A protein and the small-molecule ligand that binds it are described below.
Small molecule (SMILES): CC(C)CCC[C@@H](C)[C@H]1CC[C@H]2[C@@H]3CC=C4C[C@@H](O)CC[C@]4(C)[C@H]3CC[C@]12C

Binding-site contacts:
Ligand atom C26 contacts residue ILE36 of chain 1.A at 4.0 Å (hydrophobic).
Ligand atom C18 contacts residue ILE41 of chain 1.A at 3.8 Å (hydrophobic).
Ligand atom C4 contacts residue PLM1 of chain 1.C at 3.9 Å.
Ligand atom C7 contacts residue PLM1 of chain 1.C at 4.0 Å.
Ligand atom C5 contacts residue OLB1 of chain 1.G at 4.2 Å.
Ligand atom C3 contacts residue TYR415 of chain 1.A at 3.4 Å (hydrophobic).
Ligand atom C2 contacts residue OLB1 of chain 1.G at 4.2 Å.
Ligand atom C3 contacts residue TYR410 of chain 1.A at 3.5 Å (hydrophobic).
Ligand atom C18 contacts residue GLY45 of chain 1.A at 3.6 Å.
Ligand atom C22 contacts residue OLB1 of chain 1.G at 4.0 Å.
Ligand atom C13 contacts residue OLB1 of chain 1.G at 4.3 Å.
Ligand atom C4 contacts residue TYR410 of chain 1.A at 3.4 Å (hydrophobic).
Ligand atom C12 contacts residue OLB1 of chain 1.G at 3.8 Å.
Ligand atom C1 contacts residue OLB1 of chain 1.H at 4.1 Å.
Ligand atom C19 contacts residue GLY45 of chain 1.A at 3.5 Å.
Ligand atom C2 contacts residue LEU52 of chain 1.A at 3.8 Å (hydrophobic).
Ligand atom C9 contacts residue OLB1 of chain 1.G at 4.0 Å.
Ligand atom C6 contacts residue PLM1 of chain 1.C at 3.8 Å.
Ligand atom C18 contacts residue ILE44 of chain 1.A at 4.1 Å (hydrophobic).
Ligand atom C16 contacts residue PLM1 of chain 1.C at 3.8 Å.
Ligand atom C2 contacts residue TYR415 of chain 1.A at 4.0 Å (hydrophobic).
Ligand atom C14 contacts residue OLB1 of chain 1.G at 4.1 Å.
Ligand atom C2 contacts residue OLB1 of chain 1.H at 4.3 Å.
Ligand atom C3 contacts residue PLM1 of chain 1.C at 4.3 Å.
Ligand atom C26 contacts residue PLM1 of chain 1.C at 4.1 Å.
Ligand atom C10 contacts residue OLB1 of chain 1.G at 4.2 Å.
Ligand atom C15 contacts residue PLM1 of chain 1.C at 4.3 Å.
Ligand atom O1 contacts residue TYR410 of chain 1.A at 2.6 Å (h-bond).
Ligand atom C23 contacts residue ILE41 of chain 1.A at 3.8 Å (hydrophobic).
Ligand atom C19 contacts residue LEU49 of chain 1.A at 4.3 Å (hydrophobic).
Ligand atom C1 contacts residue OLB1 of chain 1.G at 3.8 Å.
Ligand atom C17 contacts residue OLB1 of chain 1.G at 4.0 Å.
Ligand atom C3 contacts residue OLB1 of chain 1.G at 4.1 Å.
Ligand atom C11 contacts residue OLB1 of chain 1.H at 3.9 Å.
Ligand atom C21 contacts residue ILE44 of chain 1.A at 3.9 Å (hydrophobic).
Ligand atom C19 contacts residue THR48 of chain 1.A at 3.4 Å.
Ligand atom C25 contacts residue ILE36 of chain 1.A at 4.3 Å (hydrophobic).
Ligand atom O1 contacts residue TYR415 of chain 1.A at 2.6 Å (h-bond).
Ligand atom C11 contacts residue THR48 of chain 1.A at 4.1 Å.
Ligand atom O1 contacts residue CYS413 of chain 1.A at 4.1 Å.

Sequence of chain 1.A:
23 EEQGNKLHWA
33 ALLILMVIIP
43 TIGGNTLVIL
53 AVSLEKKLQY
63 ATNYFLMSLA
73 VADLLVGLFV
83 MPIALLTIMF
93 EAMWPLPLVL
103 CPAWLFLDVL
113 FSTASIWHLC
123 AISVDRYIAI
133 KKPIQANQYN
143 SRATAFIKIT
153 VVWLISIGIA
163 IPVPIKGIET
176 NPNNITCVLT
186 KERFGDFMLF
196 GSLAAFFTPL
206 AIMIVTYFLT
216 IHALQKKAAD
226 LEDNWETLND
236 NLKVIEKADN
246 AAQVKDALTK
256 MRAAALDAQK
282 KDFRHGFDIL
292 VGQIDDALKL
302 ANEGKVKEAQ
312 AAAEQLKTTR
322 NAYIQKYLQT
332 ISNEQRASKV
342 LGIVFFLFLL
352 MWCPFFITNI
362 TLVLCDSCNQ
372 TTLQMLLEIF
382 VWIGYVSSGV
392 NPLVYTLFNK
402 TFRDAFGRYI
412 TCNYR